Sequence of chain 1.B:
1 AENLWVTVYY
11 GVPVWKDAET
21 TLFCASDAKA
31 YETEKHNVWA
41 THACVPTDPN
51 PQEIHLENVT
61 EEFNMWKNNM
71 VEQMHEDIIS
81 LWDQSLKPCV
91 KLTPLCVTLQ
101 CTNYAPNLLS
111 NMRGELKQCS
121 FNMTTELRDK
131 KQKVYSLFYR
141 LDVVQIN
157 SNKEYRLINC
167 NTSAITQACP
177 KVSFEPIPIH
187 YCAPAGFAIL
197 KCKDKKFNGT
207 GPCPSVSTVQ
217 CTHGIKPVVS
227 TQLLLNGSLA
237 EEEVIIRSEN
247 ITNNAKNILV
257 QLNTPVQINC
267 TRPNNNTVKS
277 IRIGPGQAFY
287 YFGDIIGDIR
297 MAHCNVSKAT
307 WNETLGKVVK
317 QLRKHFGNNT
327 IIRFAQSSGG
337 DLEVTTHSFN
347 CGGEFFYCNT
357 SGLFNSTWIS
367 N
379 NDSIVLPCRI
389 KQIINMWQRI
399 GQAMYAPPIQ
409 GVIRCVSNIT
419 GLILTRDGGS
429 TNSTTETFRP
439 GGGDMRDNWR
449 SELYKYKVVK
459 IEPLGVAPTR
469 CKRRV

Binding-site contacts:
Ligand atom C7 contacts residue ASN324 of chain 1.B at 3.1 Å.
Ligand atom C8 contacts residue ASN324 of chain 1.B at 3.5 Å.
Ligand atom C4 contacts residue ASN324 of chain 1.B at 4.3 Å.
Ligand atom O7 contacts residue ASN324 of chain 1.B at 3.8 Å.
Ligand atom O5 contacts residue ASN324 of chain 1.B at 2.3 Å (h-bond).
Ligand atom C5 contacts residue ASN324 of chain 1.B at 3.6 Å.
Ligand atom C2 contacts residue ASN324 of chain 1.B at 2.6 Å.
Ligand atom C3 contacts residue ASN324 of chain 1.B at 3.9 Å.
Ligand atom C1 contacts residue ASN324 of chain 1.B at 1.4 Å.
Ligand atom N2 contacts residue ASN324 of chain 1.B at 2.6 Å (h-bond).

A protein and the small-molecule ligand that binds it are described below.
Small molecule (SMILES): CC(=O)N[C@@H]1[C@@H](O)[C@H](O)[C@@H](CO)O[C@H]1O